Binding-site contacts:
Ligand atom C4 contacts residue ASN200 of chain 1.A at 3.2 Å.
Ligand atom C3 contacts residue ASP196 of chain 1.A at 4.4 Å.
Ligand atom O5 contacts residue ASN200 of chain 1.A at 2.4 Å (h-bond).
Ligand atom N2 contacts residue ASN200 of chain 1.A at 3.6 Å.
Ligand atom C5 contacts residue ASN200 of chain 1.A at 3.0 Å.
Ligand atom C7 contacts residue ASP196 of chain 1.A at 4.3 Å.
Ligand atom C5 contacts residue ASP196 of chain 1.A at 4.0 Å.
Ligand atom O5 contacts residue SER197 of chain 1.A at 3.6 Å.
Ligand atom O7 contacts residue LEU192 of chain 1.A at 4.1 Å.
Ligand atom C6 contacts residue SER197 of chain 1.A at 3.1 Å.
Ligand atom C2 contacts residue ASN200 of chain 1.A at 2.5 Å.
Ligand atom C1 contacts residue LEU192 of chain 1.A at 4.1 Å (hydrophobic).
Ligand atom C2 contacts residue ASP196 of chain 1.A at 3.8 Å.
Ligand atom O6 contacts residue ASN200 of chain 1.A at 3.7 Å.
Ligand atom C1 contacts residue ASN200 of chain 1.A at 1.4 Å.
Ligand atom C2 contacts residue LEU192 of chain 1.A at 4.4 Å (hydrophobic).
Ligand atom C8 contacts residue LEU192 of chain 1.A at 4.2 Å (hydrophobic).
Ligand atom O6 contacts residue LEU199 of chain 1.A at 4.4 Å.
Ligand atom N2 contacts residue LEU192 of chain 1.A at 3.9 Å.
Ligand atom N2 contacts residue ASP196 of chain 1.A at 3.3 Å (salt-bridge).
Ligand atom O3 contacts residue ASN200 of chain 1.A at 4.3 Å.
Ligand atom C3 contacts residue ASN200 of chain 1.A at 3.4 Å.
Ligand atom C6 contacts residue ASN200 of chain 1.A at 3.2 Å.
Ligand atom C7 contacts residue LEU192 of chain 1.A at 3.9 Å (hydrophobic).
Ligand atom C1 contacts residue ASP196 of chain 1.A at 3.1 Å.
Ligand atom O6 contacts residue SER197 of chain 1.A at 4.1 Å.
Ligand atom C5 contacts residue SER197 of chain 1.A at 3.8 Å.
Ligand atom O5 contacts residue ASP196 of chain 1.A at 2.8 Å (salt-bridge).

Sequence of chain 1.A:
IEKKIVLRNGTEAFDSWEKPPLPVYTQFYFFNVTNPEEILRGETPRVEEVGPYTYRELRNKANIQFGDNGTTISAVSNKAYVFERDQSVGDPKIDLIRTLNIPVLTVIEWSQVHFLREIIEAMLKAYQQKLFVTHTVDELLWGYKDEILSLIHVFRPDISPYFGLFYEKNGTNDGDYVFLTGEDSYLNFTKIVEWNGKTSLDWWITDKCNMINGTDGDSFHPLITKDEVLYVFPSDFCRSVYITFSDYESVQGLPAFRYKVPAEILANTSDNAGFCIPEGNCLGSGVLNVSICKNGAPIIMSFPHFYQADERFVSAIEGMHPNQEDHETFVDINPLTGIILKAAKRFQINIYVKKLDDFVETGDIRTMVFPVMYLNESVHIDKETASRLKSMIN

A small-molecule ligand and the protein it binds are described below.
Small molecule (SMILES): CC(=O)N[C@@H]1[C@@H](O)[C@H](O)[C@@H](CO)O[C@H]1O